A small-molecule ligand and the protein it binds are described below.
Small molecule (SMILES): CCC(CC)[C@H](NC(C)=O)[C@@H]1[C@H](O)[C@@H](C(=O)O)C[C@H]1NC(=N)N

Binding-site contacts:
Ligand atom C15 contacts residue TRP114 of chain 2.B at 3.8 Å (hydrophobic).
Ligand atom C3 contacts residue GLU213 of chain 2.B at 3.7 Å.
Ligand atom C1 contacts residue GLU54 of chain 2.B at 3.3 Å.
Ligand atom C5 contacts residue ASP86 of chain 2.B at 3.7 Å.
Ligand atom O9 contacts residue ASP86 of chain 2.B at 2.9 Å (salt-bridge).
Ligand atom C26 contacts residue TRP114 of chain 2.B at 3.8 Å (hydrophobic).
Ligand atom N30 contacts residue ASP86 of chain 2.B at 2.9 Å (salt-bridge).
Ligand atom C6 contacts residue TYR346 of chain 2.B at 3.0 Å (hydrophobic).
Ligand atom C38 contacts residue ARG229 of chain 2.B at 3.6 Å.
Ligand atom O7 contacts residue TYR346 of chain 2.B at 3.4 Å (h-bond).
Ligand atom C1 contacts residue ARG53 of chain 2.B at 3.6 Å.
Ligand atom C6 contacts residue ARG312 of chain 2.B at 3.5 Å.
Ligand atom C4 contacts residue ASP86 of chain 2.B at 3.9 Å.
Ligand atom N27 contacts residue TRP114 of chain 2.B at 2.9 Å (h-bond).
Ligand atom N27 contacts residue LEU69 of chain 2.B at 3.9 Å.
Ligand atom C3 contacts residue TYR346 of chain 2.B at 3.5 Å (hydrophobic).
Ligand atom C5 contacts residue TYR346 of chain 2.B at 3.4 Å (hydrophobic).
Ligand atom C26 contacts residue GLU54 of chain 2.B at 3.6 Å.
Ligand atom O14 contacts residue ASP86 of chain 2.B at 3.8 Å.
Ligand atom C6 contacts residue ARG53 of chain 2.B at 3.8 Å.
Ligand atom C38 contacts residue GLU212 of chain 2.B at 3.6 Å.
Ligand atom N27 contacts residue GLU54 of chain 2.B at 3.7 Å.
Ligand atom C37 contacts residue GLU212 of chain 2.B at 3.8 Å.
Ligand atom N27 contacts residue GLU163 of chain 2.B at 2.9 Å (salt-bridge).
Ligand atom O7 contacts residue ARG312 of chain 2.B at 2.8 Å (salt-bridge).
Ligand atom C4 contacts residue TYR346 of chain 2.B at 3.7 Å (hydrophobic).
Ligand atom N30 contacts residue GLU54 of chain 2.B at 3.7 Å.
Ligand atom O14 contacts residue ARG87 of chain 2.B at 2.9 Å (salt-bridge).
Ligand atom C36 contacts residue ARG160 of chain 2.B at 3.7 Å.
Ligand atom C2 contacts residue ASP86 of chain 2.B at 3.4 Å.
Ligand atom C1 contacts residue ASP86 of chain 2.B at 3.4 Å.
Ligand atom O8 contacts residue ARG229 of chain 2.B at 3.0 Å (salt-bridge).
Ligand atom O8 contacts residue TYR346 of chain 2.B at 3.2 Å (h-bond).
Ligand atom C2 contacts residue TYR346 of chain 2.B at 3.8 Å (hydrophobic).
Ligand atom N30 contacts residue ARG91 of chain 2.B at 3.4 Å (salt-bridge).
Ligand atom O8 contacts residue ARG312 of chain 2.B at 2.8 Å (salt-bridge).
Ligand atom O7 contacts residue ARG53 of chain 2.B at 2.9 Å (salt-bridge).
Ligand atom C37 contacts residue GLU213 of chain 2.B at 3.6 Å.
Ligand atom C1 contacts residue TYR346 of chain 2.B at 3.2 Å (hydrophobic).
Ligand atom N25 contacts residue GLU54 of chain 2.B at 3.7 Å.

Sequence of chain 2.B:
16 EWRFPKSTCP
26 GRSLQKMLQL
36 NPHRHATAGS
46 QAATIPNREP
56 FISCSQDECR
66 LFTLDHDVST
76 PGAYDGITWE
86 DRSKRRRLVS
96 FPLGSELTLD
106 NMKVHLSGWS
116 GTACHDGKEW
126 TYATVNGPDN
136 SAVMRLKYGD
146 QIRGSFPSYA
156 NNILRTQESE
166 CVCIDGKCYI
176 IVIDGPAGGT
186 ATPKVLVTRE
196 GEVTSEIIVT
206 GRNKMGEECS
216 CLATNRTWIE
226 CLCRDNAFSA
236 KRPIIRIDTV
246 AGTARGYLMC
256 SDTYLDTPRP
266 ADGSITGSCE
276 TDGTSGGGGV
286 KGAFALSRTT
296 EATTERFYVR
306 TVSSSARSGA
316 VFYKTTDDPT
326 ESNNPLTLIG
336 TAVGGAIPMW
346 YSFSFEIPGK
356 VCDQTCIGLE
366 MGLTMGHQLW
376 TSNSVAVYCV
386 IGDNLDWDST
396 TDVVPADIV